Binding-site contacts:
Ligand atom O contacts residue GLY80 of chain 1.B at 3.1 Å (h-bond).
Ligand atom C contacts residue THR78 of chain 1.B at 3.5 Å.
Ligand atom CB contacts residue GLY38 of chain 1.B at 3.6 Å.
Ligand atom CB contacts residue SER39 of chain 1.B at 3.4 Å.
Ligand atom N contacts residue GLY218 of chain 1.B at 3.2 Å (h-bond).
Ligand atom CH contacts residue ASP216 of chain 1.B at 3.5 Å.
Ligand atom N contacts residue THR219 of chain 1.B at 3.7 Å.
Ligand atom CD2 contacts residue ILE34 of chain 1.B at 3.6 Å (hydrophobic).
Ligand atom C contacts residue SER81 of chain 1.B at 3.5 Å.
Ligand atom CA contacts residue THR78 of chain 1.B at 3.3 Å.
Ligand atom CD1 contacts residue THR78 of chain 1.B at 3.6 Å.
Ligand atom CB contacts residue ASP36 of chain 1.B at 3.4 Å.
Ligand atom CA contacts residue THR219 of chain 1.B at 3.6 Å.
Ligand atom O contacts residue TYR79 of chain 1.B at 3.2 Å.
Ligand atom CG1 contacts residue LEU292 of chain 1.B at 3.6 Å (hydrophobic).
Ligand atom CG2 contacts residue PRO245 of chain 1.B at 3.6 Å (hydrophobic).
Ligand atom N contacts residue THR78 of chain 1.B at 2.9 Å (h-bond).
Ligand atom CM contacts residue ASP216 of chain 1.B at 3.5 Å.
Ligand atom N contacts residue SER81 of chain 1.B at 2.8 Å (h-bond).
Ligand atom O contacts residue TYR79 of chain 1.B at 3.6 Å.
Ligand atom CG contacts residue GLY218 of chain 1.B at 3.6 Å.
Ligand atom OH contacts residue ASP216 of chain 1.B at 2.5 Å (salt-bridge).
Ligand atom N contacts residue THR220 of chain 1.B at 3.0 Å (h-bond).
Ligand atom OH contacts residue GLY218 of chain 1.B at 3.6 Å (h-bond).
Ligand atom CH contacts residue ASP36 of chain 1.B at 3.0 Å.
Ligand atom CA contacts residue SER81 of chain 1.B at 3.4 Å.
Ligand atom O contacts residue SER81 of chain 1.B at 3.1 Å (h-bond).
Ligand atom N contacts residue GLY38 of chain 1.B at 3.0 Å (h-bond).
Ligand atom CG1 contacts residue THR221 of chain 1.B at 3.7 Å.
Ligand atom O contacts residue THR220 of chain 1.B at 3.1 Å (h-bond).
Ligand atom C contacts residue TYR194 of chain 1.B at 3.6 Å (hydrophobic).
Ligand atom O contacts residue THR219 of chain 1.B at 3.2 Å.
Ligand atom O contacts residue GLY80 of chain 1.B at 3.2 Å (h-bond).
Ligand atom CB contacts residue GLY218 of chain 1.B at 3.4 Å.
Ligand atom CG1 contacts residue SER81 of chain 1.B at 3.6 Å.
Ligand atom OH contacts residue THR78 of chain 1.B at 3.2 Å (h-bond).
Ligand atom OH contacts residue ASP36 of chain 1.B at 2.5 Å (salt-bridge).
Ligand atom O contacts residue TYR194 of chain 1.B at 2.6 Å (h-bond).
Ligand atom CA contacts residue THR220 of chain 1.B at 3.5 Å.
Ligand atom CM contacts residue GLY38 of chain 1.B at 3.6 Å.

Sequence of chain 1.B:
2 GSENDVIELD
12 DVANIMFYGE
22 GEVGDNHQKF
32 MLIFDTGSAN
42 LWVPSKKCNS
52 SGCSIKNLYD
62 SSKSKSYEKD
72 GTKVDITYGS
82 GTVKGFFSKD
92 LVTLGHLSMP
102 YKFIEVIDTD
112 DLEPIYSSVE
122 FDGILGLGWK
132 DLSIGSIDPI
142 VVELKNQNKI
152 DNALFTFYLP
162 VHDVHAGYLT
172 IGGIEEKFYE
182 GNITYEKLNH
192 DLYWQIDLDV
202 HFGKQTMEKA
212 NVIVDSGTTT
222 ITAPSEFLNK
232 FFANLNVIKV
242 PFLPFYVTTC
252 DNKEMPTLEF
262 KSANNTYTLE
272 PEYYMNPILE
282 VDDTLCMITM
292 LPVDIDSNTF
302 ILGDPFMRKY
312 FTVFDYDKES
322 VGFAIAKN

The protein below binds the small molecule below.
Small molecule (SMILES): CC(C)CC(=O)N[C@H](C(=O)N[C@H](C(=O)N[C@@H](CC(C)C)[C@@H](O)CC(=O)N[C@@H](C)C(=O)N[C@@H](CC(C)C)[C@@H](O)CC(=O)O)C(C)C)C(C)C